Binding-site contacts:
Ligand atom SE contacts residue THR284 of chain 1.B at 4.1 Å.
Ligand atom C2 contacts residue PLP1 of chain 1.C at 3.6 Å.
Ligand atom C6 contacts residue ALA373 of chain 1.A at 4.0 Å (hydrophobic).
Ligand atom C2 contacts residue ASN25 of chain 1.A at 3.7 Å.
Ligand atom O2 contacts residue ARG402 of chain 1.A at 3.1 Å (salt-bridge).
Ligand atom C6 contacts residue SER374 of chain 1.A at 4.1 Å.
Ligand atom SE contacts residue HIS246 of chain 1.A at 4.4 Å.
Ligand atom O2 contacts residue ASN25 of chain 1.A at 3.6 Å (h-bond).
Ligand atom C6 contacts residue LYS247 of chain 1.A at 4.0 Å.
Ligand atom C7 contacts residue ALA26 of chain 1.A at 4.2 Å (hydrophobic).
Ligand atom SE contacts residue LYS247 of chain 1.A at 3.1 Å.
Ligand atom SE contacts residue PLP1 of chain 1.C at 2.3 Å.
Ligand atom O2 contacts residue ALA26 of chain 1.A at 3.3 Å.
Ligand atom O2 contacts residue ALA373 of chain 1.A at 3.5 Å.
Ligand atom SE contacts residue HIS133 of chain 1.A at 3.5 Å.
Ligand atom C2 contacts residue ALA26 of chain 1.A at 3.5 Å (hydrophobic).
Ligand atom O2 contacts residue SER374 of chain 1.A at 2.7 Å (h-bond).
Ligand atom C2 contacts residue LYS247 of chain 1.A at 3.5 Å.
Ligand atom C7 contacts residue ASN25 of chain 1.A at 3.6 Å.
Ligand atom C7 contacts residue SER374 of chain 1.A at 3.3 Å.
Ligand atom C2 contacts residue SER374 of chain 1.A at 4.2 Å.
Ligand atom C7 contacts residue ARG402 of chain 1.A at 3.5 Å.
Ligand atom C6 contacts residue ASN25 of chain 1.A at 4.0 Å.
Ligand atom O1 contacts residue ASN186 of chain 1.A at 2.8 Å (h-bond).
Ligand atom O2 contacts residue GLY372 of chain 1.A at 4.4 Å.
Ligand atom O1 contacts residue ALA373 of chain 1.A at 3.1 Å.
Ligand atom C6 contacts residue PLP1 of chain 1.C at 3.7 Å.
Ligand atom C7 contacts residue ALA373 of chain 1.A at 3.5 Å (hydrophobic).
Ligand atom C7 contacts residue GLN224 of chain 1.A at 4.5 Å.
Ligand atom O1 contacts residue SER374 of chain 1.A at 3.9 Å.
Ligand atom C6 contacts residue ASN186 of chain 1.A at 4.1 Å.
Ligand atom C6 contacts residue GLN224 of chain 1.A at 4.4 Å.
Ligand atom O1 contacts residue GLN224 of chain 1.A at 4.3 Å.
Ligand atom C7 contacts residue ASN186 of chain 1.A at 3.8 Å.
Ligand atom O1 contacts residue ARG402 of chain 1.A at 2.6 Å (salt-bridge).
Ligand atom O1 contacts residue ASN25 of chain 1.A at 4.1 Å.
Ligand atom C6 contacts residue HIS133 of chain 1.A at 4.2 Å.
Ligand atom C2 contacts residue ASN48 of chain 1.B at 4.3 Å.

Sequence of chain 1.A:
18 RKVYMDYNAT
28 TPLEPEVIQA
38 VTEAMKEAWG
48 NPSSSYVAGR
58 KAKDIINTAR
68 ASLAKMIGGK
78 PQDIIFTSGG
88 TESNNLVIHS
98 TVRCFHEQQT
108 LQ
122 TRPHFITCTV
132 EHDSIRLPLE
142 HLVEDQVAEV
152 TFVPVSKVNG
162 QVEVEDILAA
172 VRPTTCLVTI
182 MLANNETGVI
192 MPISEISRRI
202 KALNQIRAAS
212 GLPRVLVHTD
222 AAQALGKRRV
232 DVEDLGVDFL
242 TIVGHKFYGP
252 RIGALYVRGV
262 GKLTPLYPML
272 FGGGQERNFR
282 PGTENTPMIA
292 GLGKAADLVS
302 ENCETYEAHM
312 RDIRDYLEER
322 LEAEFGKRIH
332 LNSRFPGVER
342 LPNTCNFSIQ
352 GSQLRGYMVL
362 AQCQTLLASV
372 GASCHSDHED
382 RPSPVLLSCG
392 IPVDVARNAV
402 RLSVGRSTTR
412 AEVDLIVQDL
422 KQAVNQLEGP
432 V

A small-molecule ligand and the protein it binds are described below.
Small molecule (SMILES): O=C(O)CC[SeH]

Sequence of chain 1.B:
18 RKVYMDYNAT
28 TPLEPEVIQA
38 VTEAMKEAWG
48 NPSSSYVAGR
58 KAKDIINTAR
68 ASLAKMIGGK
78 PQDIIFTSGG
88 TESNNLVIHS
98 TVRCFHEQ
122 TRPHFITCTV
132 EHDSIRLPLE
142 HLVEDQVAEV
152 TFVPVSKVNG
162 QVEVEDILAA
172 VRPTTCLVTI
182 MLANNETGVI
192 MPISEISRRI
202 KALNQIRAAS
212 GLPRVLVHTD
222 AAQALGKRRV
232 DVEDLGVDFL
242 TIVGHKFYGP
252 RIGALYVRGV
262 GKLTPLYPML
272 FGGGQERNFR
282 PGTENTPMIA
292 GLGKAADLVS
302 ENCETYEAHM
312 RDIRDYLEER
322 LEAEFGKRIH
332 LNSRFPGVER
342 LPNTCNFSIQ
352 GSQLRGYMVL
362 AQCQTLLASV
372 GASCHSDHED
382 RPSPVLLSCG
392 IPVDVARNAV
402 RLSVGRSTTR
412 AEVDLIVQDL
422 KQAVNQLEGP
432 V